This small molecule binds to this protein.
Small molecule (SMILES): COc1cccc(-c2nnc3n(Cc4ccc(C(=O)N5CCC[C@H]5C(=O)O)cc4Cl)c(=O)c4ccccc4n23)c1O

Binding-site contacts:
Ligand atom O2 contacts residue LEU263 of chain 1.B at 2.8 Å (h-bond).
Ligand atom O4 contacts residue GLN88 of chain 1.B at 3.5 Å (h-bond).
Ligand atom O2 contacts residue TYR264 of chain 1.B at 3.3 Å (h-bond).
Ligand atom N2 contacts residue ARG266 of chain 1.B at 3.5 Å (salt-bridge).
Ligand atom C19 contacts residue GLN270 of chain 1.B at 3.4 Å.
Ligand atom C3 contacts residue GLN80 of chain 1.B at 3.5 Å.
Ligand atom C5 contacts residue GLN80 of chain 1.B at 3.6 Å.
Ligand atom C22 contacts residue ASN282 of chain 1.B at 3.4 Å.
Ligand atom C20 contacts residue GLN270 of chain 1.B at 3.3 Å.
Ligand atom O6 contacts residue TYR81 of chain 1.B at 3.3 Å.
Ligand atom O5 contacts residue LYS281 of chain 1.B at 2.8 Å (salt-bridge).
Ligand atom C16 contacts residue SER265 of chain 1.B at 3.5 Å.
Ligand atom C6 contacts residue GLN80 of chain 1.B at 3.7 Å.
Ligand atom C6 contacts residue GLU84 of chain 1.B at 3.6 Å.
Ligand atom C23 contacts residue TYR81 of chain 1.B at 3.5 Å (hydrophobic).
Ligand atom C29 contacts residue TYR81 of chain 1.B at 3.4 Å (hydrophobic).
Ligand atom C17 contacts residue ARG266 of chain 1.B at 3.7 Å.
Ligand atom C2 contacts residue GLN80 of chain 1.B at 3.6 Å.
Ligand atom N4 contacts residue GLN270 of chain 1.B at 3.0 Å (h-bond).
Ligand atom C11 contacts residue SER265 of chain 1.B at 3.6 Å.
Ligand atom C9 contacts residue ARG266 of chain 1.B at 3.6 Å.
Ligand atom C8 contacts residue GLN270 of chain 1.B at 3.6 Å.
Ligand atom O2 contacts residue ARG266 of chain 1.B at 3.2 Å (salt-bridge).
Ligand atom N3 contacts residue SER265 of chain 1.B at 3.7 Å.
Ligand atom O6 contacts residue HIS85 of chain 1.B at 3.2 Å.
Ligand atom C4 contacts residue GLN80 of chain 1.B at 3.6 Å.
Ligand atom C10 contacts residue SER265 of chain 1.B at 3.5 Å.
Ligand atom O2 contacts residue GLN80 of chain 1.B at 3.5 Å (h-bond).
Ligand atom C22 contacts residue TYR81 of chain 1.B at 3.5 Å (hydrophobic).
Ligand atom C12 contacts residue SER265 of chain 1.B at 3.5 Å.
Ligand atom CL1 contacts residue ASN282 of chain 1.B at 3.3 Å.
Ligand atom N4 contacts residue ARG266 of chain 1.B at 3.3 Å.
Ligand atom N3 contacts residue ARG266 of chain 1.B at 3.0 Å (salt-bridge).
Ligand atom N3 contacts residue GLN270 of chain 1.B at 3.3 Å (h-bond).
Ligand atom O4 contacts residue TYR81 of chain 1.B at 3.6 Å.
Ligand atom O1 contacts residue LEU263 of chain 1.B at 3.1 Å (h-bond).
Ligand atom C8 contacts residue ARG266 of chain 1.B at 3.3 Å.
Ligand atom C13 contacts residue SER265 of chain 1.B at 3.7 Å.
Ligand atom O5 contacts residue TYR81 of chain 1.B at 2.8 Å (h-bond).
Ligand atom O3 contacts residue LYS281 of chain 1.B at 3.6 Å (salt-bridge).

Sequence of chain 1.B:
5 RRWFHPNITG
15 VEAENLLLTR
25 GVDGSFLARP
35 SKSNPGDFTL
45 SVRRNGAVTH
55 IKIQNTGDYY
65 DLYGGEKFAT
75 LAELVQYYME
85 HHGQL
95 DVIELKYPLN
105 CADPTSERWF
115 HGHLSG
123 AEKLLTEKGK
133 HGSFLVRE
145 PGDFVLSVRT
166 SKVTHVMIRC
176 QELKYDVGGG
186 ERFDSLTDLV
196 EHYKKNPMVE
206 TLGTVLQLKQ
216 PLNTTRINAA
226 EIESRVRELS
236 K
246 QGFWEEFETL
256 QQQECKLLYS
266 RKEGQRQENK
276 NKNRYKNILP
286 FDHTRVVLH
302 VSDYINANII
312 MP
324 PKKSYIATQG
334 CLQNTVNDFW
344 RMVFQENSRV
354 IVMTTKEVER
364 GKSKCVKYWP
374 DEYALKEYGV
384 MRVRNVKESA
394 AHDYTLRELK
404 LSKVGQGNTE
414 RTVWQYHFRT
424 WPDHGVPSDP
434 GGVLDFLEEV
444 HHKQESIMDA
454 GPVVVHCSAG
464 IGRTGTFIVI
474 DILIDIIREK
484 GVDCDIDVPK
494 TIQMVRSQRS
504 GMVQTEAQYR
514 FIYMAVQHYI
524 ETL